Sequence of chain 1.B:
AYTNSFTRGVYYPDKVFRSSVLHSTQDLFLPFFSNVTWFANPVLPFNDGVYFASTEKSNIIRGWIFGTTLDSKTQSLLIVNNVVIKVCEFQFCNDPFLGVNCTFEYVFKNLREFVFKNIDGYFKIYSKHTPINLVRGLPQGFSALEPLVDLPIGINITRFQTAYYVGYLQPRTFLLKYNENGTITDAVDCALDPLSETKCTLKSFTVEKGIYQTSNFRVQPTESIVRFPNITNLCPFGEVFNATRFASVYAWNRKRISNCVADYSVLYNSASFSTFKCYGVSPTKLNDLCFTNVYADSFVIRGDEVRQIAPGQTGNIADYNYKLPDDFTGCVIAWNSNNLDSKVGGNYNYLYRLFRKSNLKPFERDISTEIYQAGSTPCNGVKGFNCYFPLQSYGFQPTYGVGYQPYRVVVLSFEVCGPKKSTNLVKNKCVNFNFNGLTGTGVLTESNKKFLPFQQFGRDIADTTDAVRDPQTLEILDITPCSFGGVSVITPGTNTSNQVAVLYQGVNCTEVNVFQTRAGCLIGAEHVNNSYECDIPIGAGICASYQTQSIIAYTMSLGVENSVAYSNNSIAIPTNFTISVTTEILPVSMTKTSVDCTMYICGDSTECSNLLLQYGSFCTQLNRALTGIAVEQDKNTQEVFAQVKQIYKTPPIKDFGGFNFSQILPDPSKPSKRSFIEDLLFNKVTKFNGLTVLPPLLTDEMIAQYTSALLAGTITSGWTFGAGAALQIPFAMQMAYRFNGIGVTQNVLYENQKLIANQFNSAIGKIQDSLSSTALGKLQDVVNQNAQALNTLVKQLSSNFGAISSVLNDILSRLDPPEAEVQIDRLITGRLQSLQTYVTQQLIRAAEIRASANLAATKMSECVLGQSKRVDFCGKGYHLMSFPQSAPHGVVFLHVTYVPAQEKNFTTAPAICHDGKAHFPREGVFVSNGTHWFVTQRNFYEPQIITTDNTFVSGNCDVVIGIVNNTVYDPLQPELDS

Binding-site contacts:
Ligand atom C4 contacts residue ASN613 of chain 1.B at 4.2 Å.
Ligand atom C7 contacts residue ASN613 of chain 1.B at 3.1 Å.
Ligand atom C1 contacts residue ASN613 of chain 1.B at 1.4 Å.
Ligand atom N2 contacts residue ASN613 of chain 1.B at 2.9 Å (h-bond).
Ligand atom O6 contacts residue THR615 of chain 1.B at 3.7 Å.
Ligand atom O5 contacts residue THR615 of chain 1.B at 4.0 Å.
Ligand atom C8 contacts residue ASN613 of chain 1.B at 4.3 Å.
Ligand atom C2 contacts residue ASN613 of chain 1.B at 2.4 Å.
Ligand atom C6 contacts residue THR615 of chain 1.B at 4.4 Å.
Ligand atom C5 contacts residue ASN613 of chain 1.B at 3.7 Å.
Ligand atom C1 contacts residue THR615 of chain 1.B at 4.4 Å.
Ligand atom C5 contacts residue THR615 of chain 1.B at 4.5 Å.
Ligand atom O7 contacts residue ASN613 of chain 1.B at 3.0 Å (h-bond).
Ligand atom C3 contacts residue ASN613 of chain 1.B at 3.8 Å.
Ligand atom O5 contacts residue ASN613 of chain 1.B at 2.4 Å (h-bond).

This small molecule binds to this protein.
Small molecule (SMILES): CC(=O)N[C@@H]1[C@@H](O)[C@H](O)[C@@H](CO)O[C@H]1O